This small molecule binds to this protein.
Small molecule (SMILES): Cc1cc(CCCOc2c(C)cc(-c3noc(C(F)(F)F)n3)cc2C)on1

Sequence of chain 3.A:
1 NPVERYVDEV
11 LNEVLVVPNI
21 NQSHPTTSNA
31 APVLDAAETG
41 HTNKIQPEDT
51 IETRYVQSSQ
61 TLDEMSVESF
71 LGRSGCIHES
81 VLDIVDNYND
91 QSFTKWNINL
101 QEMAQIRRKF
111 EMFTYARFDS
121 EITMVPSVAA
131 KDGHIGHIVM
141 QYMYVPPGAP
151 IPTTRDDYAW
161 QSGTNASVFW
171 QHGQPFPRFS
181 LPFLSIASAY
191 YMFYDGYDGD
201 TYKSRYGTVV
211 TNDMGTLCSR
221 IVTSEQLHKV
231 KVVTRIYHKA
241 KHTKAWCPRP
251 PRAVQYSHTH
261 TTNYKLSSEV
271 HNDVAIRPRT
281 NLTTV

Binding-site contacts:
Ligand atom CM4 contacts residue TYR144 of chain 3.A at 3.9 Å (hydrophobic).
Ligand atom CM4 contacts residue PHE179 of chain 3.A at 3.5 Å (hydrophobic).
Ligand atom C6B contacts residue LEU181 of chain 3.A at 3.3 Å (hydrophobic).
Ligand atom F3 contacts residue VAL168 of chain 3.A at 3.0 Å.
Ligand atom N3A contacts residue TYR144 of chain 3.A at 3.5 Å.
Ligand atom O1B contacts residue ILE98 of chain 3.A at 3.3 Å.
Ligand atom CM2 contacts residue ILE122 of chain 3.A at 3.8 Å (hydrophobic).
Ligand atom C4 contacts residue LEU100 of chain 3.A at 3.7 Å (hydrophobic).
Ligand atom C4B contacts residue ILE98 of chain 3.A at 3.8 Å (hydrophobic).
Ligand atom C3A contacts residue LEU217 of chain 3.A at 3.6 Å (hydrophobic).
Ligand atom F3 contacts residue TYR142 of chain 3.A at 3.8 Å.
Ligand atom N2 contacts residue MET214 of chain 3.A at 3.8 Å.
Ligand atom F3 contacts residue PHE179 of chain 3.A at 3.0 Å.
Ligand atom F1 contacts residue PHE179 of chain 3.A at 3.8 Å.
Ligand atom O1A contacts residue LEU217 of chain 3.A at 3.0 Å.
Ligand atom F2 contacts residue TYR144 of chain 3.A at 3.0 Å.
Ligand atom O1A contacts residue MET124 of chain 3.A at 3.2 Å.
Ligand atom F2 contacts residue MET143 of chain 3.A at 3.3 Å.
Ligand atom C5B contacts residue LEU181 of chain 3.A at 3.5 Å (hydrophobic).
Ligand atom CM3 contacts residue ASN212 of chain 3.A at 3.5 Å.
Ligand atom C4 contacts residue TYR190 of chain 3.A at 3.6 Å (hydrophobic).
Ligand atom C1B contacts residue ILE98 of chain 3.A at 3.4 Å (hydrophobic).
Ligand atom N3A contacts residue PHE179 of chain 3.A at 3.4 Å.
Ligand atom O1 contacts residue MET214 of chain 3.A at 3.5 Å (h-bond).
Ligand atom CM6 contacts residue LEU181 of chain 3.A at 3.5 Å (hydrophobic).
Ligand atom N1A contacts residue LEU217 of chain 3.A at 3.3 Å.
Ligand atom F2 contacts residue ALA166 of chain 3.A at 3.5 Å.
Ligand atom CM6 contacts residue LEU184 of chain 3.A at 3.4 Å (hydrophobic).
Ligand atom C6B contacts residue ILE98 of chain 3.A at 3.7 Å (hydrophobic).
Ligand atom CM2 contacts residue ILE77 of chain 3.A at 3.1 Å (hydrophobic).
Ligand atom O1A contacts residue PHE179 of chain 3.A at 3.3 Å.
Ligand atom F1 contacts residue TYR144 of chain 3.A at 3.3 Å.
Ligand atom N1A contacts residue PHE179 of chain 3.A at 3.6 Å.
Ligand atom C5B contacts residue ILE98 of chain 3.A at 3.5 Å (hydrophobic).
Ligand atom F1 contacts residue ALA166 of chain 3.A at 3.6 Å.
Ligand atom C3A contacts residue PHE179 of chain 3.A at 3.1 Å (hydrophobic).
Ligand atom C2B contacts residue ILE98 of chain 3.A at 3.7 Å (hydrophobic).
Ligand atom C2A contacts residue PHE179 of chain 3.A at 3.6 Å (hydrophobic).
Ligand atom F2 contacts residue TYR142 of chain 3.A at 2.8 Å.
Ligand atom N1A contacts residue MET124 of chain 3.A at 3.5 Å.